Sequence of chain 1.A:
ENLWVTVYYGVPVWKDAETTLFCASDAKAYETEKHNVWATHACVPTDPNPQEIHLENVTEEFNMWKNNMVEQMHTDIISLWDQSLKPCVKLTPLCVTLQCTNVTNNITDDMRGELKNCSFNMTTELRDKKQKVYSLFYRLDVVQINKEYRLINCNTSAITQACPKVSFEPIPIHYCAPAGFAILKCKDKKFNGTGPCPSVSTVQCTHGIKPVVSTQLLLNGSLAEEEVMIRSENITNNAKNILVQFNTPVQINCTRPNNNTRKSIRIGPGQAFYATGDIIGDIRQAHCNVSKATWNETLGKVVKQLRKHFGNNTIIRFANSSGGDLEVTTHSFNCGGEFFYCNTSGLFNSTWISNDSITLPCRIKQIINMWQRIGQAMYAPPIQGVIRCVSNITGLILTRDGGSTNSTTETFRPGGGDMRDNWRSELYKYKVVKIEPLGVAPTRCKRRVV

The small molecule below binds the protein below.
Small molecule (SMILES): CC(=O)N[C@H]1[C@H](O[C@H]2[C@H](O)[C@@H](NC(C)=O)CO[C@@H]2CO)O[C@H](CO)[C@@H](O)[C@@H]1O

Binding-site contacts:
Ligand atom O7 contacts residue ASN232 of chain 1.A at 4.2 Å.
Ligand atom C8 contacts residue NAG1 of chain 1.N at 3.6 Å.
Ligand atom C5 contacts residue ASN416 of chain 1.A at 3.6 Å.
Ligand atom C2 contacts residue ASN416 of chain 1.A at 2.4 Å.
Ligand atom O6 contacts residue PRO261 of chain 1.A at 4.3 Å.
Ligand atom C4 contacts residue ASN416 of chain 1.A at 4.2 Å.
Ligand atom O5 contacts residue PRO261 of chain 1.A at 4.3 Å.
Ligand atom N2 contacts residue ASN416 of chain 1.A at 3.0 Å (h-bond).
Ligand atom O5 contacts residue ASN416 of chain 1.A at 2.3 Å (h-bond).
Ligand atom C7 contacts residue ASN232 of chain 1.A at 4.2 Å.
Ligand atom C7 contacts residue ASN416 of chain 1.A at 4.0 Å.
Ligand atom C1 contacts residue ASN416 of chain 1.A at 1.4 Å.
Ligand atom C3 contacts residue ASN416 of chain 1.A at 3.8 Å.
Ligand atom C8 contacts residue VAL414 of chain 1.A at 4.4 Å (hydrophobic).
Ligand atom C8 contacts residue ASN232 of chain 1.A at 4.2 Å.